The protein below binds the small molecule below.
Small molecule (SMILES): CC(=O)N[C@@H]1[C@@H](O)[C@H](O)[C@@H](CO)O[C@H]1O

Sequence of chain 1.B:
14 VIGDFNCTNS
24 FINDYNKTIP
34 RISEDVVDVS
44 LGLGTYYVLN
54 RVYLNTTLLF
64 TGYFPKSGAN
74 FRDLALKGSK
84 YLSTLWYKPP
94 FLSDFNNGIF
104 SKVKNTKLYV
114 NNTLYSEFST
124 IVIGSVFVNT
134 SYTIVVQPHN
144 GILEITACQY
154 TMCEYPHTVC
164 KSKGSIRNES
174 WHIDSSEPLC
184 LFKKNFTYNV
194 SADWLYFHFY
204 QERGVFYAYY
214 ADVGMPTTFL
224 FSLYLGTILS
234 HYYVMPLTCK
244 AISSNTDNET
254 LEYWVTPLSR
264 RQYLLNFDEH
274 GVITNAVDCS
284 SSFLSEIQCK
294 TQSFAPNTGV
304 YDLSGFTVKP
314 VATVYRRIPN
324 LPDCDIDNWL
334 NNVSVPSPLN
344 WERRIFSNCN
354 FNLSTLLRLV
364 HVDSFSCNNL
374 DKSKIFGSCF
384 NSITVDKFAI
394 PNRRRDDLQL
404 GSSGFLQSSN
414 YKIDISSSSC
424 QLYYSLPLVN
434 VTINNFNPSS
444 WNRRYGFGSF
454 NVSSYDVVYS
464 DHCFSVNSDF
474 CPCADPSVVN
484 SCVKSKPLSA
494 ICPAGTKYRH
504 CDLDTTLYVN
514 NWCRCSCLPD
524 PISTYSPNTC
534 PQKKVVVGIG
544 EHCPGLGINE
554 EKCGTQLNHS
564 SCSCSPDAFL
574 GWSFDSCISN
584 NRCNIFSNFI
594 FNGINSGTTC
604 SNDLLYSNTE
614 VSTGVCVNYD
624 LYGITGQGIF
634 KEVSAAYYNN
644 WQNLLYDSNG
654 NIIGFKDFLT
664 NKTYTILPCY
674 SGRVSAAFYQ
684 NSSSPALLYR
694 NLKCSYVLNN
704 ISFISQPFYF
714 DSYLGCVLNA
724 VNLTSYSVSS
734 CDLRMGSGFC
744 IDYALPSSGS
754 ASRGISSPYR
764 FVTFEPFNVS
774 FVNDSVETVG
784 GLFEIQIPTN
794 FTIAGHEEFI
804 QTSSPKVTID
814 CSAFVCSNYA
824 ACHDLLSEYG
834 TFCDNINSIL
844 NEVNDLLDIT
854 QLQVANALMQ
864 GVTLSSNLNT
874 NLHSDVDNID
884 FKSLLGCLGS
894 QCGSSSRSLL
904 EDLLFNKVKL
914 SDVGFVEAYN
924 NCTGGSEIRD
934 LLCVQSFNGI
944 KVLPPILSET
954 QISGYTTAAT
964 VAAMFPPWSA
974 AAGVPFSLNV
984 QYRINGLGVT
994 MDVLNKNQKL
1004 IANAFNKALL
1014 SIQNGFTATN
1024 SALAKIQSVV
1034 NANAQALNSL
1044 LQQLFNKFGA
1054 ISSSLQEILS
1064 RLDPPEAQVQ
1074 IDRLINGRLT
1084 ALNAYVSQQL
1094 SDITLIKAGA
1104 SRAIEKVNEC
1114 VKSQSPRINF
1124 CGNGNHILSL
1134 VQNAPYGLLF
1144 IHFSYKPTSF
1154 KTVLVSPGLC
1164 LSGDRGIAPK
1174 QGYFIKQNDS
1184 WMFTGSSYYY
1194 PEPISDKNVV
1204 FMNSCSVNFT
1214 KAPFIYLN

Binding-site contacts:
Ligand atom C1 contacts residue SER247 of chain 1.B at 4.5 Å.
Ligand atom C5 contacts residue SER247 of chain 1.B at 4.3 Å.
Ligand atom O5 contacts residue SER247 of chain 1.B at 4.0 Å.
Ligand atom C1 contacts residue ASN251 of chain 1.B at 1.4 Å.
Ligand atom O5 contacts residue ASN251 of chain 1.B at 2.4 Å (h-bond).
Ligand atom C8 contacts residue ASN251 of chain 1.B at 4.4 Å.
Ligand atom C8 contacts residue ASP250 of chain 1.B at 3.3 Å.
Ligand atom C6 contacts residue SER247 of chain 1.B at 4.4 Å.
Ligand atom N2 contacts residue ASP250 of chain 1.B at 4.2 Å.
Ligand atom C1 contacts residue THR249 of chain 1.B at 4.3 Å.
Ligand atom C3 contacts residue ASN251 of chain 1.B at 3.8 Å.
Ligand atom N2 contacts residue ASN251 of chain 1.B at 2.9 Å (h-bond).
Ligand atom O7 contacts residue ASN251 of chain 1.B at 3.2 Å (h-bond).
Ligand atom C7 contacts residue ASP250 of chain 1.B at 4.1 Å.
Ligand atom C4 contacts residue ASN251 of chain 1.B at 4.2 Å.
Ligand atom C7 contacts residue ASN251 of chain 1.B at 3.2 Å.
Ligand atom C2 contacts residue ASN251 of chain 1.B at 2.5 Å.
Ligand atom C5 contacts residue ASN251 of chain 1.B at 3.7 Å.